Binding-site contacts:
Ligand atom C4 contacts residue ASN371 of chain 1.B at 4.2 Å.
Ligand atom C3 contacts residue ASN371 of chain 1.B at 3.8 Å.
Ligand atom C6 contacts residue SER399 of chain 1.B at 4.2 Å.
Ligand atom O6 contacts residue SER399 of chain 1.B at 4.2 Å.
Ligand atom O6 contacts residue ALA400 of chain 1.B at 3.9 Å.
Ligand atom O6 contacts residue PHE402 of chain 1.B at 4.2 Å.
Ligand atom N2 contacts residue ASN371 of chain 1.B at 2.9 Å (h-bond).
Ligand atom C6 contacts residue PHE402 of chain 1.B at 3.9 Å (hydrophobic).
Ligand atom O5 contacts residue PHE370 of chain 1.B at 3.8 Å.
Ligand atom C1 contacts residue ASN371 of chain 1.B at 1.4 Å.
Ligand atom O4 contacts residue SER399 of chain 1.B at 4.2 Å.
Ligand atom C2 contacts residue ASN371 of chain 1.B at 2.5 Å.
Ligand atom C7 contacts residue ASN371 of chain 1.B at 3.5 Å.
Ligand atom O5 contacts residue ASN371 of chain 1.B at 2.4 Å (h-bond).
Ligand atom O7 contacts residue ASN371 of chain 1.B at 3.7 Å.
Ligand atom C5 contacts residue ASN371 of chain 1.B at 3.7 Å.
Ligand atom C1 contacts residue PHE370 of chain 1.B at 4.1 Å (hydrophobic).

This protein binds this small molecule.
Small molecule (SMILES): CC(=O)N[C@@H]1[C@@H](O)[C@H](O)[C@@H](CO)O[C@H]1O

Sequence of chain 1.B:
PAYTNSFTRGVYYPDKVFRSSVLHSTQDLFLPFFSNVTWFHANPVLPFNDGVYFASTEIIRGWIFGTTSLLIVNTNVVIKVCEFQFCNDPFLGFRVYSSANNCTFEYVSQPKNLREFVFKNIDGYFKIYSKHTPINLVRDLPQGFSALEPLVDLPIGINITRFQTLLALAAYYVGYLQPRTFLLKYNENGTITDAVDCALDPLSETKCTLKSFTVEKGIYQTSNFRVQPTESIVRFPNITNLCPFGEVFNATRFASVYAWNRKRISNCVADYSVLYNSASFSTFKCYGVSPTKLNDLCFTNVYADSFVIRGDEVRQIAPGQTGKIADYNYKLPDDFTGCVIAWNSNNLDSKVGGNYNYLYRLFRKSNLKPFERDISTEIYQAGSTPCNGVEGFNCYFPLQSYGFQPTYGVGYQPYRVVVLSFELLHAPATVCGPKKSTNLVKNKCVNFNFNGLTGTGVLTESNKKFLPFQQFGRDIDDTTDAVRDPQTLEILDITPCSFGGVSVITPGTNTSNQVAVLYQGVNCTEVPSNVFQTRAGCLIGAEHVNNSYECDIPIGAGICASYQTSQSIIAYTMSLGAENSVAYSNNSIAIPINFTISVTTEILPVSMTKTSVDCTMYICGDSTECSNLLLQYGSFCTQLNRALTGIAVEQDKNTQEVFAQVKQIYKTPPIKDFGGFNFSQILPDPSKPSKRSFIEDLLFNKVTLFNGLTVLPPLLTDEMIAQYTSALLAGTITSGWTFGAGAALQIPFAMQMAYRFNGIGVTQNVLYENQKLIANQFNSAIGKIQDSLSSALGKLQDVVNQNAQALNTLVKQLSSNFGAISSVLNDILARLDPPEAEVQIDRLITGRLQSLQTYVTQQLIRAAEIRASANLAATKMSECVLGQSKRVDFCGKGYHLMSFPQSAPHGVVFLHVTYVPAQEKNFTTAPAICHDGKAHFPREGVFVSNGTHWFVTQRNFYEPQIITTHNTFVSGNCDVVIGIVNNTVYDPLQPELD